Sequence of chain 1.B:
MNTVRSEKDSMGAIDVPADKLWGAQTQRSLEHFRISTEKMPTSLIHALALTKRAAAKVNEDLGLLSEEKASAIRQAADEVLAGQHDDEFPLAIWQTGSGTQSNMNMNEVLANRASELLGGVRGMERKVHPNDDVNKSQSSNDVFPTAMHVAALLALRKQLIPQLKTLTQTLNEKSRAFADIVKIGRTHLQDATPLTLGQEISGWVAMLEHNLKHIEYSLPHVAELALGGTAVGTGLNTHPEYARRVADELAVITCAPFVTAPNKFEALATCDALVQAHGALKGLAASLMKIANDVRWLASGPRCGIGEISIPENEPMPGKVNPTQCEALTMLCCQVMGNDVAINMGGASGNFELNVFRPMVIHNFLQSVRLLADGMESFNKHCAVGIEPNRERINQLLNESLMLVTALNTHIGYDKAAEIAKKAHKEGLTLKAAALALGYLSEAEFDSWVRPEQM

Sequence of chain 1.A:
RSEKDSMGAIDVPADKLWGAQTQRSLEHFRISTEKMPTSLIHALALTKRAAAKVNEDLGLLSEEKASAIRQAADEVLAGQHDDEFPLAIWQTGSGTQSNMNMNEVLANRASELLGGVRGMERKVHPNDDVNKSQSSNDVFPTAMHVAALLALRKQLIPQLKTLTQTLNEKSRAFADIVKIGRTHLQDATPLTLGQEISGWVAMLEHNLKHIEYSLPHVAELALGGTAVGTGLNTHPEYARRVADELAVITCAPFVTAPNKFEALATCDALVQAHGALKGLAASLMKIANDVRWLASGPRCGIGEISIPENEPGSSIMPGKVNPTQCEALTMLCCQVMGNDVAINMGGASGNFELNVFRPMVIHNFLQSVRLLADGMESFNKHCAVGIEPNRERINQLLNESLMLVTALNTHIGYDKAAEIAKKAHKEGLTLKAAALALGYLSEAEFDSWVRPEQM

Binding-site contacts:
Ligand atom O4 contacts residue ASN103 of chain 2.A at 3.9 Å.
Ligand atom C8 contacts residue ASN141 of chain 2.A at 4.2 Å.
Ligand atom C10 contacts residue SER139 of chain 2.A at 3.9 Å.
Ligand atom O8 contacts residue THR187 of chain 1.B at 4.1 Å.
Ligand atom C6 contacts residue SER140 of chain 2.A at 3.7 Å.
Ligand atom C8 contacts residue THR187 of chain 1.B at 4.1 Å.
Ligand atom O3 contacts residue GLN138 of chain 2.A at 4.2 Å.
Ligand atom O3 contacts residue SER139 of chain 2.A at 3.8 Å.
Ligand atom C8 contacts residue ASN326 of chain 1.A at 4.0 Å.
Ligand atom O5 contacts residue SER98 of chain 2.A at 3.9 Å.
Ligand atom O5 contacts residue THR100 of chain 2.A at 2.6 Å (h-bond).
Ligand atom C5 contacts residue ASN141 of chain 2.A at 4.2 Å.
Ligand atom O6 contacts residue THR100 of chain 2.A at 4.1 Å.
Ligand atom O6 contacts residue ASN326 of chain 1.A at 3.5 Å (h-bond).
Ligand atom O3 contacts residue ASN135 of chain 2.A at 3.6 Å.
Ligand atom O4 contacts residue SER140 of chain 2.A at 2.8 Å (h-bond).
Ligand atom O7 contacts residue HIS188 of chain 1.B at 3.7 Å.
Ligand atom O7 contacts residue ASN141 of chain 2.A at 3.2 Å (h-bond).
Ligand atom C7 contacts residue THR100 of chain 2.A at 3.6 Å.
Ligand atom C1 contacts residue SER139 of chain 2.A at 3.6 Å.
Ligand atom O4 contacts residue MET104 of chain 2.A at 3.7 Å.
Ligand atom O1 contacts residue ALA231 of chain 2.A at 3.6 Å.
Ligand atom C9 contacts residue SER139 of chain 2.A at 3.3 Å.
Ligand atom O8 contacts residue HIS188 of chain 1.B at 3.6 Å.
Ligand atom C3 contacts residue ASN141 of chain 2.A at 4.1 Å.
Ligand atom C8 contacts residue HIS188 of chain 1.B at 4.0 Å.
Ligand atom C10 contacts residue SER140 of chain 2.A at 3.4 Å.
Ligand atom C7 contacts residue ASN326 of chain 1.A at 3.7 Å.
Ligand atom O1 contacts residue SER139 of chain 2.A at 2.5 Å (h-bond).
Ligand atom O4 contacts residue ASN135 of chain 2.A at 3.5 Å (h-bond).
Ligand atom C8 contacts residue LYS324 of chain 1.A at 3.8 Å.
Ligand atom O4 contacts residue SER139 of chain 2.A at 3.8 Å.
Ligand atom O5 contacts residue HIS188 of chain 1.B at 3.8 Å.
Ligand atom O7 contacts residue THR187 of chain 1.B at 3.1 Å (h-bond).
Ligand atom O5 contacts residue ASN326 of chain 1.A at 3.6 Å.
Ligand atom C2 contacts residue SER140 of chain 2.A at 3.9 Å.
Ligand atom O8 contacts residue LYS324 of chain 1.A at 3.2 Å.
Ligand atom O8 contacts residue ASN326 of chain 1.A at 2.9 Å (h-bond).
Ligand atom O7 contacts residue LYS324 of chain 1.A at 3.8 Å.
Ligand atom C2 contacts residue SER139 of chain 2.A at 4.0 Å.

Sequence of chain 2.A:
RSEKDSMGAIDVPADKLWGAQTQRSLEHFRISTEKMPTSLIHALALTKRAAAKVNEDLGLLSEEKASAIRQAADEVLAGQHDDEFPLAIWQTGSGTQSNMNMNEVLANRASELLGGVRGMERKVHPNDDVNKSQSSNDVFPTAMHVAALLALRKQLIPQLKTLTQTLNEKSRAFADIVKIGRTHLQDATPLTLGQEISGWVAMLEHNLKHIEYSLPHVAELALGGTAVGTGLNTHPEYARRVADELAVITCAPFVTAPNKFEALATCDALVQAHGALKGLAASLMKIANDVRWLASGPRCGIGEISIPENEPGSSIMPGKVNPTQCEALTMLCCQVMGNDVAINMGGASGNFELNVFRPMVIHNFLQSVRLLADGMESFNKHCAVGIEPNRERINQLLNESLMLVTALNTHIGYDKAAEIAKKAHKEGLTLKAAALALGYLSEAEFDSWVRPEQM

A small-molecule ligand and the protein it binds are described below.
Small molecule (SMILES): O=C(O)c1cc(C(=O)O)c(C(=O)O)cc1C(=O)O